Binding-site contacts:
Ligand atom C4 contacts residue ASN1061 of chain 1.C at 4.2 Å.
Ligand atom O6 contacts residue ALA693 of chain 1.C at 4.4 Å.
Ligand atom O6 contacts residue ASN1061 of chain 1.C at 4.2 Å.
Ligand atom O5 contacts residue ASN1061 of chain 1.C at 2.4 Å (h-bond).
Ligand atom C3 contacts residue ASN1061 of chain 1.C at 3.7 Å.
Ligand atom O3 contacts residue GLN882 of chain 1.G at 4.2 Å.
Ligand atom C5 contacts residue ASN1061 of chain 1.C at 3.6 Å.
Ligand atom C1 contacts residue ASN1061 of chain 1.C at 1.4 Å.
Ligand atom O3 contacts residue ASN1061 of chain 1.C at 3.6 Å (h-bond).
Ligand atom O7 contacts residue ASN1061 of chain 1.C at 2.6 Å (h-bond).
Ligand atom N2 contacts residue ASN1061 of chain 1.C at 3.1 Å (h-bond).
Ligand atom C2 contacts residue ASN1061 of chain 1.C at 2.4 Å.
Ligand atom O6 contacts residue GLU1059 of chain 1.C at 4.3 Å.
Ligand atom C7 contacts residue ASN1061 of chain 1.C at 3.2 Å.

Sequence of chain 1.C:
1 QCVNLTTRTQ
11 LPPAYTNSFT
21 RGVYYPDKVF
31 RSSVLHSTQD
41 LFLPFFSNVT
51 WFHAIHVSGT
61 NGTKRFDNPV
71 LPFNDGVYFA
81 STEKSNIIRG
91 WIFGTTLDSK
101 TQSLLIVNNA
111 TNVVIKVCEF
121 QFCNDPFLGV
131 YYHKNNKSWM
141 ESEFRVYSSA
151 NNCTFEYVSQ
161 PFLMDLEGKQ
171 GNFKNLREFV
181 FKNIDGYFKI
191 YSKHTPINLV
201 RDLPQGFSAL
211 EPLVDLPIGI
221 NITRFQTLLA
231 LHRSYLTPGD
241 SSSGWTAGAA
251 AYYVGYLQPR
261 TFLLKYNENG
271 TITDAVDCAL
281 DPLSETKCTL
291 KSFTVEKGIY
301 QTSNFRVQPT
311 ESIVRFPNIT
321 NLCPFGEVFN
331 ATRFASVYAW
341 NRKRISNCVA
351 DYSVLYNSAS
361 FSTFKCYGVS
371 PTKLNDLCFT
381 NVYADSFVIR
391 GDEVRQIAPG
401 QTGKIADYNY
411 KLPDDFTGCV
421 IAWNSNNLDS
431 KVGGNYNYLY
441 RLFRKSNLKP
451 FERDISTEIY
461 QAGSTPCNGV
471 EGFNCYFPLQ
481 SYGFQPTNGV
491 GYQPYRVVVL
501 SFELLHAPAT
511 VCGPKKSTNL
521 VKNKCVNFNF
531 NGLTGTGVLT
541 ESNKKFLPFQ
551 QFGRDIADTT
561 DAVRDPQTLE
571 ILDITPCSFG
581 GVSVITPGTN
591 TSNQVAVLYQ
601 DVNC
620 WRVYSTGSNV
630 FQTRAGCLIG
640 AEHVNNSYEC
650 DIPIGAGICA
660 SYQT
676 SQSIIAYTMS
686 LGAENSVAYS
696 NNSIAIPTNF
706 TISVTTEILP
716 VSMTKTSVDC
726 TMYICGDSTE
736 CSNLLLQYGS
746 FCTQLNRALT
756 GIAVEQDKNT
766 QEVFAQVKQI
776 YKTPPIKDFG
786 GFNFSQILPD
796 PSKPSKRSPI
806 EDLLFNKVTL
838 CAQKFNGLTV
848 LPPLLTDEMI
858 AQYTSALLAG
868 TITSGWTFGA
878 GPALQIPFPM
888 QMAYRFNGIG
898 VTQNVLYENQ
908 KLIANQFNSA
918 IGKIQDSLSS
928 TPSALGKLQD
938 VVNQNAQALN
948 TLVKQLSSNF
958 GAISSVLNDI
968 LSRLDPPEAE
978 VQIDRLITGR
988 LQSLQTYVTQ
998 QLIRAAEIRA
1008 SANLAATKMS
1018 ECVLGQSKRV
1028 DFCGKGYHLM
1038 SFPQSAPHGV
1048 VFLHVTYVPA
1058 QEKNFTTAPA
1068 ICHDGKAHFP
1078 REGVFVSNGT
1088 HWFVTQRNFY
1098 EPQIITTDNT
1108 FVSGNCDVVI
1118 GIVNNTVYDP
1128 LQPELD

The protein below binds the small molecule below.
Small molecule (SMILES): CC(=O)N[C@H]1[C@H](O[C@H]2[C@H](O)[C@@H](NC(C)=O)CO[C@@H]2CO)O[C@H](CO)[C@@H](O)[C@@H]1O

Sequence of chain 1.G:
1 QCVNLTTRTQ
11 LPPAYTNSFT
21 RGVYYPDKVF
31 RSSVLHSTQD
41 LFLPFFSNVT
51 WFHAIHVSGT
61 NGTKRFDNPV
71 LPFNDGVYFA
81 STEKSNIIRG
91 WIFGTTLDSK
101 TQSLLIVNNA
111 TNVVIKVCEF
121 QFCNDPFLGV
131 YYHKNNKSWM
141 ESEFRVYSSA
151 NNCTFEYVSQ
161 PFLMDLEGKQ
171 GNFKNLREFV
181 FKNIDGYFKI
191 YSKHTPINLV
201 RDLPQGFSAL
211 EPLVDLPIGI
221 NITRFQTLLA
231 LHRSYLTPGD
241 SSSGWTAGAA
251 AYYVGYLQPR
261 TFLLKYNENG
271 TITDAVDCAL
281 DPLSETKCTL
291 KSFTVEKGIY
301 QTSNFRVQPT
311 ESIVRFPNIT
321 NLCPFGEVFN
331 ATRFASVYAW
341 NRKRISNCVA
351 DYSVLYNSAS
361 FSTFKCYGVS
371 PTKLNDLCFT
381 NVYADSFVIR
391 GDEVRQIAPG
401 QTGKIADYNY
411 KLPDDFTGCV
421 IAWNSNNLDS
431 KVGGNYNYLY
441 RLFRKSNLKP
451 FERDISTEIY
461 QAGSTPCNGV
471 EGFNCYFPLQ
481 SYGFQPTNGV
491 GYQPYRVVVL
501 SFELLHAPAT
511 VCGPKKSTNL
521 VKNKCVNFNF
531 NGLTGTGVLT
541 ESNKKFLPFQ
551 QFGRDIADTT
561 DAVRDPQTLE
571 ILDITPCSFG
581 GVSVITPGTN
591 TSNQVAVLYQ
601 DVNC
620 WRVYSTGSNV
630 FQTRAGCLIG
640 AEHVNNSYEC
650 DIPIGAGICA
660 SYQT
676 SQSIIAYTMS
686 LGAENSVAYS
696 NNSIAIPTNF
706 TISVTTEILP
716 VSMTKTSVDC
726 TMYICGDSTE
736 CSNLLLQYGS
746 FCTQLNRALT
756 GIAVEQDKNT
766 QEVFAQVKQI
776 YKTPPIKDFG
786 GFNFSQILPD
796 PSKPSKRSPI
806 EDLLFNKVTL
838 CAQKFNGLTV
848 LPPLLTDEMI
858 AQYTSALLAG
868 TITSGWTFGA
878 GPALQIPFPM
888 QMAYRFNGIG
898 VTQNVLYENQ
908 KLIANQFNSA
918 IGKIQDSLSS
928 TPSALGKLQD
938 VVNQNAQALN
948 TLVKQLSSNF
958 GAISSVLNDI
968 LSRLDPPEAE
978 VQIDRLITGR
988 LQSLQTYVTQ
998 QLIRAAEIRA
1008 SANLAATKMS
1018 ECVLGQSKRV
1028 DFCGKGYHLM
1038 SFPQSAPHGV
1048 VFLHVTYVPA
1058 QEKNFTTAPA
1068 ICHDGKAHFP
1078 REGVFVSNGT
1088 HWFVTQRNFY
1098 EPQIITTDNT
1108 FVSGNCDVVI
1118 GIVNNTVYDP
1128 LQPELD